Binding-site contacts:
Ligand atom CAB contacts residue THR89 of chain 1.A at 3.5 Å.
Ligand atom N3 contacts residue SER86 of chain 1.A at 3.3 Å (h-bond).
Ligand atom SAN contacts residue CYS82 of chain 1.A at 3.9 Å.
Ligand atom CL6 contacts residue LEU127 of chain 1.A at 3.9 Å.
Ligand atom OAC contacts residue TYR120 of chain 1.A at 2.9 Å (h-bond).
Ligand atom C6 contacts residue MET161 of chain 1.A at 3.2 Å (hydrophobic).
Ligand atom OAD contacts residue TYR270 of chain 1.A at 2.9 Å (h-bond).
Ligand atom CAB contacts residue SER86 of chain 1.A at 3.8 Å.
Ligand atom CL6 contacts residue PHE124 of chain 1.A at 3.6 Å.
Ligand atom C5 contacts residue LEU127 of chain 1.A at 4.0 Å (hydrophobic).
Ligand atom N3 contacts residue CYS82 of chain 1.A at 3.2 Å.
Ligand atom OAC contacts residue LEU266 of chain 1.A at 3.9 Å.
Ligand atom CAA contacts residue THR85 of chain 1.A at 3.8 Å.
Ligand atom OAD contacts residue TYR120 of chain 1.A at 3.2 Å (h-bond).
Ligand atom CAH contacts residue MET161 of chain 1.A at 3.9 Å (hydrophobic).
Ligand atom CAR contacts residue THR85 of chain 1.A at 3.6 Å.
Ligand atom CAB contacts residue THR85 of chain 1.A at 3.8 Å.
Ligand atom CAF contacts residue LEU127 of chain 1.A at 3.6 Å (hydrophobic).
Ligand atom NAM contacts residue CYS82 of chain 1.A at 3.4 Å (h-bond).
Ligand atom CAB contacts residue ILE123 of chain 1.A at 3.5 Å (hydrophobic).
Ligand atom N1 contacts residue HIS246 of chain 1.A at 3.8 Å.
Ligand atom C4 contacts residue CYS82 of chain 1.A at 4.0 Å (hydrophobic).
Ligand atom CAP contacts residue LEU127 of chain 1.A at 4.0 Å (hydrophobic).
Ligand atom C5 contacts residue MET161 of chain 1.A at 3.3 Å (hydrophobic).
Ligand atom N1 contacts residue ILE160 of chain 1.A at 3.5 Å.
Ligand atom CL6 contacts residue MET161 of chain 1.A at 3.2 Å.
Ligand atom N1 contacts residue MET161 of chain 1.A at 3.9 Å.
Ligand atom CAO contacts residue SER86 of chain 1.A at 3.6 Å.
Ligand atom CAO contacts residue TYR120 of chain 1.A at 3.4 Å (hydrophobic).
Ligand atom C2 contacts residue CYS82 of chain 1.A at 3.7 Å (hydrophobic).
Ligand atom CL6 contacts residue LYS164 of chain 1.A at 3.3 Å.
Ligand atom CAF contacts residue MET136 of chain 1.A at 3.5 Å (hydrophobic).
Ligand atom NAM contacts residue SER86 of chain 1.A at 3.0 Å (h-bond).
Ligand atom CAG contacts residue LEU127 of chain 1.A at 3.4 Å (hydrophobic).
Ligand atom CL6 contacts residue ILE160 of chain 1.A at 4.0 Å.
Ligand atom OAC contacts residue SER86 of chain 1.A at 2.5 Å (h-bond).
Ligand atom CAP contacts residue THR85 of chain 1.A at 3.6 Å.
Ligand atom OAD contacts residue HIS246 of chain 1.A at 3.2 Å (h-bond).
Ligand atom C6 contacts residue PHE124 of chain 1.A at 3.9 Å (hydrophobic).
Ligand atom C4 contacts residue SER86 of chain 1.A at 3.5 Å.

A protein and the small-molecule ligand that binds it are described below.
Small molecule (SMILES): Cc1cccc(Nc2cc(Cl)nc(SCC(=O)O)n2)c1C

Sequence of chain 1.A:
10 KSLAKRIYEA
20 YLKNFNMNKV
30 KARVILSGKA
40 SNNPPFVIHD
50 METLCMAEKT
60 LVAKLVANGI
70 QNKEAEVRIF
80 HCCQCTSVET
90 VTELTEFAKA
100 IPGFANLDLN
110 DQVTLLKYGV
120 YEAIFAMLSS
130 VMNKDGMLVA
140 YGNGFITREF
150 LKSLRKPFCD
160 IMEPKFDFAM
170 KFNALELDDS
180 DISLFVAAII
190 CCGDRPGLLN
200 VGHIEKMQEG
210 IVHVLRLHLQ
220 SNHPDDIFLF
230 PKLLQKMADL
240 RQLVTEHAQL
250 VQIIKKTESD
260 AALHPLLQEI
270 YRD